This protein binds this small molecule.
Small molecule (SMILES): CC(C)CN

Sequence of chain 2.A:
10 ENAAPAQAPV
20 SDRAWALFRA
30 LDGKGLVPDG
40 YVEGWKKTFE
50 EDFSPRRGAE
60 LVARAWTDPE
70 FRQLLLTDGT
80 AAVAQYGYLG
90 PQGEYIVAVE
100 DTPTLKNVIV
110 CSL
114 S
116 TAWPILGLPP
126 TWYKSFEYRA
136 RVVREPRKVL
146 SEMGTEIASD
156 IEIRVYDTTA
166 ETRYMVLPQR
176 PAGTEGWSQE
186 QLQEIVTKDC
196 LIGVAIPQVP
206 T

Binding-site contacts:
Ligand atom C4 contacts residue CSD115 of chain 2.A at 4.4 Å.
Ligand atom N contacts residue TYR76 of chain 2.B at 3.4 Å.
Ligand atom C4 contacts residue VAL52 of chain 2.B at 4.3 Å (hydrophobic).
Ligand atom C2 contacts residue MET40 of chain 2.B at 3.8 Å (hydrophobic).
Ligand atom C3 contacts residue VAL52 of chain 2.B at 4.0 Å (hydrophobic).
Ligand atom C1 contacts residue TRP118 of chain 2.A at 4.2 Å (hydrophobic).
Ligand atom C2 contacts residue VAL52 of chain 2.B at 4.5 Å (hydrophobic).
Ligand atom N contacts residue SER114 of chain 2.A at 3.8 Å.
Ligand atom C1 contacts residue SER114 of chain 2.A at 4.2 Å.
Ligand atom C1 contacts residue TYR37 of chain 2.B at 3.9 Å (hydrophobic).
Ligand atom C1 contacts residue TYR72 of chain 2.B at 3.7 Å (hydrophobic).
Ligand atom C3 contacts residue CSD115 of chain 2.A at 3.8 Å.
Ligand atom C3 contacts residue ARG56 of chain 2.B at 3.8 Å.
Ligand atom C1 contacts residue CSD115 of chain 2.A at 4.5 Å.
Ligand atom C4 contacts residue GLN91 of chain 2.A at 4.0 Å.
Ligand atom N contacts residue TYR72 of chain 2.B at 2.9 Å (h-bond).
Ligand atom C4 contacts residue TRP118 of chain 2.A at 3.9 Å (hydrophobic).
Ligand atom N contacts residue TYR37 of chain 2.B at 3.6 Å.
Ligand atom C1 contacts residue TYR76 of chain 2.B at 4.4 Å (hydrophobic).
Ligand atom C4 contacts residue MET40 of chain 2.B at 3.7 Å (hydrophobic).
Ligand atom C3 contacts residue CSD113 of chain 2.A at 3.7 Å.

Sequence of chain 2.B:
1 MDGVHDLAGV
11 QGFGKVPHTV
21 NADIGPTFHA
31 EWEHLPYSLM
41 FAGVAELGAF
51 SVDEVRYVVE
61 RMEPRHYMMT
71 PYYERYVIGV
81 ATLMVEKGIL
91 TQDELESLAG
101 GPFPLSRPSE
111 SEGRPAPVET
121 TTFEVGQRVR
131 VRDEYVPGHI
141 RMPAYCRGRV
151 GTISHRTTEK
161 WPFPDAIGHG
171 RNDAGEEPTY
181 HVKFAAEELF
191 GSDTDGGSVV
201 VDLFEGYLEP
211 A